Binding-site contacts:
Ligand atom O7 contacts residue ASN654 of chain 1.C at 4.2 Å.
Ligand atom C2 contacts residue ASN654 of chain 1.C at 2.5 Å.
Ligand atom C5 contacts residue ASN654 of chain 1.C at 3.7 Å.
Ligand atom C1 contacts residue ASN654 of chain 1.C at 1.4 Å.
Ligand atom C7 contacts residue ASN654 of chain 1.C at 3.8 Å.
Ligand atom C3 contacts residue ASN654 of chain 1.C at 3.8 Å.
Ligand atom N2 contacts residue ASN654 of chain 1.C at 2.9 Å (h-bond).
Ligand atom C4 contacts residue ASN654 of chain 1.C at 4.2 Å.
Ligand atom C8 contacts residue HIS652 of chain 1.C at 3.2 Å.
Ligand atom O5 contacts residue ASN654 of chain 1.C at 2.4 Å (h-bond).

This protein binds this small molecule.
Small molecule (SMILES): CC(=O)N[C@@H]1[C@@H](O)[C@H](O)[C@@H](CO)O[C@H]1O

Sequence of chain 1.C:
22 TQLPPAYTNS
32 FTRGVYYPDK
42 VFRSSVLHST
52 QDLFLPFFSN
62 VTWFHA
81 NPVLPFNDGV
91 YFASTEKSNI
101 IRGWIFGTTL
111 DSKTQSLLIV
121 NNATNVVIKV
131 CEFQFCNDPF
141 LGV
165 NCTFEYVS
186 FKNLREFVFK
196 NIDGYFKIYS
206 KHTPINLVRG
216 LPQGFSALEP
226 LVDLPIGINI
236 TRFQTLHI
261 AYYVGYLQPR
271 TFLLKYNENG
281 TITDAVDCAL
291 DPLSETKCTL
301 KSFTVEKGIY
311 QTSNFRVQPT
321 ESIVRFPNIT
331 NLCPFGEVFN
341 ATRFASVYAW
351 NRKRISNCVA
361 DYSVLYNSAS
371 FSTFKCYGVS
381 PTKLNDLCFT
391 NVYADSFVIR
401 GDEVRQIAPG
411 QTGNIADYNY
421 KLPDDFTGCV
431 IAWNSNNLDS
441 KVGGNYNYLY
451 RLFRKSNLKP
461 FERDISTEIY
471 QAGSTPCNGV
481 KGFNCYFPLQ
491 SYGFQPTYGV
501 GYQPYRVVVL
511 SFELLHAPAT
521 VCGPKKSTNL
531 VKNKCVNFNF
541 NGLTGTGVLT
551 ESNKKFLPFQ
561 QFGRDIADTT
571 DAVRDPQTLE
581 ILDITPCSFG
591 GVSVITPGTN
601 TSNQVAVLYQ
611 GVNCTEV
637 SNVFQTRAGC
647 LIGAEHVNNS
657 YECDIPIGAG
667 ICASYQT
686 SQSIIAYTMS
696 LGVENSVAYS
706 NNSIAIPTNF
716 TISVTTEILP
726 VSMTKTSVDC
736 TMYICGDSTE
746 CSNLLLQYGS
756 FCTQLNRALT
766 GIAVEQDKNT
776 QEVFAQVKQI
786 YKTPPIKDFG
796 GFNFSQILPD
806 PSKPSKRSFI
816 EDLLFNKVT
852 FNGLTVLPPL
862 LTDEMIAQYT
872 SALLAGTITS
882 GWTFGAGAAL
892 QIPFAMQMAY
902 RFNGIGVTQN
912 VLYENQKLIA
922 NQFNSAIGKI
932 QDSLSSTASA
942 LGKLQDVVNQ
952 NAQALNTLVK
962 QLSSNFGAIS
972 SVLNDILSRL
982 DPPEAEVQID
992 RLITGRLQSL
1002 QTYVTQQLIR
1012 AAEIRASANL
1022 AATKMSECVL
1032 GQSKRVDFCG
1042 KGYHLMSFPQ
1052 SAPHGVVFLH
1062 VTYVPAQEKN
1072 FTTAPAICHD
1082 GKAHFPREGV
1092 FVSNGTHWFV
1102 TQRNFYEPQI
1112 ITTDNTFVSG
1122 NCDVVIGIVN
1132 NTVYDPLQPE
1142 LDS